Sequence of chain 1.A:
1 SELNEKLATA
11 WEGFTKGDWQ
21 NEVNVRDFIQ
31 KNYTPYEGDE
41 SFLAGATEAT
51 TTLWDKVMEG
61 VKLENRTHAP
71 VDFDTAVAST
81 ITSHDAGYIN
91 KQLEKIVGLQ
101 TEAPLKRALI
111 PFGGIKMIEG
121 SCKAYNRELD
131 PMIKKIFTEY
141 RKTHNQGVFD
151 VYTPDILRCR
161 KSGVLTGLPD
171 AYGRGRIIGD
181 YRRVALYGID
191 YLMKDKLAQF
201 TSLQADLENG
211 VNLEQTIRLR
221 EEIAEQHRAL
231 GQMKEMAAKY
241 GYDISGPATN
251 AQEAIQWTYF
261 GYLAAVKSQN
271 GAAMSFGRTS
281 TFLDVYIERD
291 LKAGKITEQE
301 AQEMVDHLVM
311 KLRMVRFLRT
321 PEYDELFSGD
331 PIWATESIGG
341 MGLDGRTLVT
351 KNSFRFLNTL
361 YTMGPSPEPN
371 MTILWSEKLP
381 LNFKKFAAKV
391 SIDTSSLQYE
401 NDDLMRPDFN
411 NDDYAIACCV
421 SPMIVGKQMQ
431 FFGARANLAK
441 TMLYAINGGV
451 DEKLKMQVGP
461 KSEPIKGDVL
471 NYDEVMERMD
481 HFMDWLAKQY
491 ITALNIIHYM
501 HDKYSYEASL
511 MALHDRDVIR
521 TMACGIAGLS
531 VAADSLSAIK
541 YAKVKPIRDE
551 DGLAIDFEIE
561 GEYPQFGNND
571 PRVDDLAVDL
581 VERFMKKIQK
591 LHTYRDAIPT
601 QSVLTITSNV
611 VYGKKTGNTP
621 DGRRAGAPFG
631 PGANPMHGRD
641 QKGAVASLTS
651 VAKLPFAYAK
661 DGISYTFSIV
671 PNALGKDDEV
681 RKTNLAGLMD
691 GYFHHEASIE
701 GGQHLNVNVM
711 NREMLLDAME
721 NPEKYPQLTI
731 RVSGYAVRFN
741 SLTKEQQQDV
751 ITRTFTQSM

The protein below binds the small molecule below.
Small molecule (SMILES): CC(=O)C(=O)O

Binding-site contacts:
Ligand atom O contacts residue CYS418 of chain 1.A at 3.0 Å (h-bond).
Ligand atom O3 contacts residue PHE432 of chain 1.A at 3.4 Å.
Ligand atom CB contacts residue CYS418 of chain 1.A at 3.1 Å (hydrophobic).
Ligand atom CA contacts residue PHE432 of chain 1.A at 3.5 Å (hydrophobic).
Ligand atom O3 contacts residue ALA273 of chain 1.A at 3.7 Å.
Ligand atom C contacts residue ARG176 of chain 1.A at 3.9 Å.
Ligand atom C contacts residue ARG435 of chain 1.A at 3.6 Å.
Ligand atom CA contacts residue CYS418 of chain 1.A at 2.7 Å (hydrophobic).
Ligand atom CA contacts residue ARG176 of chain 1.A at 3.9 Å.
Ligand atom OXT contacts residue PHE432 of chain 1.A at 3.6 Å.
Ligand atom O contacts residue ARG435 of chain 1.A at 3.8 Å.
Ligand atom OXT contacts residue LEU604 of chain 1.A at 3.9 Å.
Ligand atom CA contacts residue ALA273 of chain 1.A at 4.2 Å (hydrophobic).
Ligand atom CB contacts residue PHE432 of chain 1.A at 4.2 Å (hydrophobic).
Ligand atom CB contacts residue ALA272 of chain 1.A at 3.8 Å (hydrophobic).
Ligand atom O contacts residue PHE432 of chain 1.A at 3.3 Å.
Ligand atom CB contacts residue ALA273 of chain 1.A at 4.1 Å (hydrophobic).
Ligand atom OXT contacts residue ARG435 of chain 1.A at 2.8 Å (salt-bridge).
Ligand atom C contacts residue ILE606 of chain 1.A at 4.2 Å (hydrophobic).
Ligand atom OXT contacts residue ILE606 of chain 1.A at 3.0 Å.
Ligand atom C contacts residue CYS418 of chain 1.A at 2.9 Å (hydrophobic).
Ligand atom OXT contacts residue PHE327 of chain 1.A at 4.4 Å.
Ligand atom O3 contacts residue CYS418 of chain 1.A at 3.2 Å (h-bond).
Ligand atom C contacts residue LEU604 of chain 1.A at 4.0 Å (hydrophobic).
Ligand atom C contacts residue PHE432 of chain 1.A at 3.3 Å (hydrophobic).
Ligand atom OXT contacts residue CYS418 of chain 1.A at 3.6 Å (h-bond).
Ligand atom O3 contacts residue ARG176 of chain 1.A at 3.1 Å (salt-bridge).
Ligand atom CB contacts residue PHE327 of chain 1.A at 3.9 Å (hydrophobic).
Ligand atom O contacts residue LEU604 of chain 1.A at 3.4 Å.
Ligand atom CB contacts residue TRP333 of chain 1.A at 3.7 Å (hydrophobic).
Ligand atom O contacts residue ARG176 of chain 1.A at 2.9 Å (salt-bridge).